Sequence of chain 1.B:
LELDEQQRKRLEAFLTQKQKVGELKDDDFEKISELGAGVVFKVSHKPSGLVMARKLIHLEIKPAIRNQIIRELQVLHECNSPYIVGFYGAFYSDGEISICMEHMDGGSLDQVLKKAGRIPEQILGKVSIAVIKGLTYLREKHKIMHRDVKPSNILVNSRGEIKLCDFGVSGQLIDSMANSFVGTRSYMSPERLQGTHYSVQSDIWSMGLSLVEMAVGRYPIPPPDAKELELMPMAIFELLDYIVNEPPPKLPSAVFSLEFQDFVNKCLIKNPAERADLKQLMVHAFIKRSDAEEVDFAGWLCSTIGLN

Binding-site contacts:
Ligand atom O1G contacts residue 4BM1 of chain 1.F at 3.1 Å.
Ligand atom C2' contacts residue SER185 of chain 1.B at 3.8 Å.
Ligand atom O3G contacts residue LYS183 of chain 1.B at 2.8 Å (salt-bridge).
Ligand atom PA contacts residue LYS88 of chain 1.B at 3.3 Å.
Ligand atom C2' contacts residue SER141 of chain 1.B at 3.8 Å.
Ligand atom N3 contacts residue LEU65 of chain 1.B at 3.6 Å.
Ligand atom O2A contacts residue LYS88 of chain 1.B at 2.2 Å (salt-bridge).
Ligand atom O3' contacts residue LEU65 of chain 1.B at 3.6 Å.
Ligand atom O1A contacts residue ASP199 of chain 1.B at 2.8 Å (salt-bridge).
Ligand atom O3G contacts residue SER185 of chain 1.B at 4.0 Å.
Ligand atom O3' contacts residue GLN144 of chain 1.B at 2.9 Å (h-bond).
Ligand atom O3G contacts residue ASN186 of chain 1.B at 3.1 Å (h-bond).
Ligand atom C2 contacts residue LEU65 of chain 1.B at 3.9 Å (hydrophobic).
Ligand atom N6 contacts residue MET134 of chain 1.B at 2.6 Å (h-bond).
Ligand atom O2' contacts residue GLN144 of chain 1.B at 3.6 Å.
Ligand atom N9 contacts residue VAL73 of chain 1.B at 3.4 Å.
Ligand atom O3' contacts residue SER141 of chain 1.B at 4.0 Å.
Ligand atom O2G contacts residue LYS183 of chain 1.B at 3.2 Å (salt-bridge).
Ligand atom C1' contacts residue VAL73 of chain 1.B at 3.6 Å (hydrophobic).
Ligand atom O2B contacts residue SER185 of chain 1.B at 3.9 Å.
Ligand atom O1B contacts residue SER185 of chain 1.B at 2.3 Å (h-bond).
Ligand atom N7 contacts residue VAL73 of chain 1.B at 4.0 Å.
Ligand atom N6 contacts residue GLU135 of chain 1.B at 3.6 Å.
Ligand atom N3B contacts residue GLY68 of chain 1.B at 3.7 Å.
Ligand atom PB contacts residue GLY68 of chain 1.B at 3.7 Å.
Ligand atom C6 contacts residue MET134 of chain 1.B at 3.8 Å (hydrophobic).
Ligand atom O1A contacts residue LYS88 of chain 1.B at 3.3 Å (salt-bridge).
Ligand atom PG contacts residue LYS183 of chain 1.B at 3.5 Å.
Ligand atom N1 contacts residue LEU188 of chain 1.B at 4.0 Å.
Ligand atom O2B contacts residue GLY68 of chain 1.B at 3.5 Å.
Ligand atom N6 contacts residue LEU188 of chain 1.B at 3.5 Å.
Ligand atom C6 contacts residue LEU188 of chain 1.B at 3.6 Å (hydrophobic).
Ligand atom O2B contacts residue ALA67 of chain 1.B at 3.7 Å.
Ligand atom O3A contacts residue GLY68 of chain 1.B at 3.4 Å.
Ligand atom O2' contacts residue SER141 of chain 1.B at 3.0 Å.
Ligand atom O4' contacts residue VAL73 of chain 1.B at 3.1 Å.
Ligand atom PB contacts residue SER185 of chain 1.B at 3.6 Å.
Ligand atom C4 contacts residue VAL73 of chain 1.B at 4.0 Å (hydrophobic).
Ligand atom O1A contacts residue ASN186 of chain 1.B at 3.0 Å (h-bond).
Ligand atom C8 contacts residue VAL73 of chain 1.B at 3.4 Å (hydrophobic).

A small-molecule ligand and the protein it binds are described below.
Small molecule (SMILES): Nc1ncnc2c1ncn2[C@@H]1O[C@H](CO[P](=O)(O)O[P](=O)(O)NP(=O)(O)O)[C@@H](O)[C@H]1O